Binding-site contacts:
Ligand atom C3' contacts residue DA4 of chain 16.D at 3.3 Å.
Ligand atom C2' contacts residue DA4 of chain 16.D at 3.5 Å.
Ligand atom OP2 contacts residue DA4 of chain 16.D at 3.6 Å.
Ligand atom P contacts residue DA4 of chain 16.D at 3.2 Å.
Ligand atom OP1 contacts residue DA4 of chain 16.D at 2.2 Å.
Ligand atom O3' contacts residue DA4 of chain 16.D at 4.2 Å.
Ligand atom C4' contacts residue DA4 of chain 16.D at 4.3 Å.
Ligand atom O5' contacts residue DA4 of chain 16.D at 4.0 Å.
Ligand atom C5' contacts residue DA4 of chain 16.D at 4.0 Å.

This protein binds this small molecule.
Small molecule (SMILES): Nc1ccn([C@H]2C[C@H](O)[C@@H](COP(=O)(O)O)O2)c(=O)n1